Sequence of chain 1.A:
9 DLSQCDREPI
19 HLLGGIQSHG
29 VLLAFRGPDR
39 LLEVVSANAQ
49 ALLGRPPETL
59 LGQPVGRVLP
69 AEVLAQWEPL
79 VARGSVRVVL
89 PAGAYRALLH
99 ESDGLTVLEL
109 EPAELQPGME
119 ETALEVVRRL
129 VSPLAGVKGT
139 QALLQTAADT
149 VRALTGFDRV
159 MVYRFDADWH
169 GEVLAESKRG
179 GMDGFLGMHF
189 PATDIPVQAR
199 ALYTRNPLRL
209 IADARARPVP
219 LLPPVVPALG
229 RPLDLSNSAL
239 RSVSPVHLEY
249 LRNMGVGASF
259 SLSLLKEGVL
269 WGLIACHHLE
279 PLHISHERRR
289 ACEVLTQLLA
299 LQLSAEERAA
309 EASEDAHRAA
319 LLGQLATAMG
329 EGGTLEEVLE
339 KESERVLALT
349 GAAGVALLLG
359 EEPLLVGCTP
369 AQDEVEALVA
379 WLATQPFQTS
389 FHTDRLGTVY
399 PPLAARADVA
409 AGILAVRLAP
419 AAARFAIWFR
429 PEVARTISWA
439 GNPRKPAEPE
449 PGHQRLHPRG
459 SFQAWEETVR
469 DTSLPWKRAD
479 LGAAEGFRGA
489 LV

The small molecule below binds the protein below.
Small molecule (SMILES): C=CC1=C(C)C(Cc2[nH]c(Cc3[nH]c(CC4=C(CC)[C@H](C)C(=O)N4)c(C)c3CCC(=O)O)c(CCC(=O)O)c2C)=NC1=O

Binding-site contacts:
Ligand atom C4D contacts residue ASP192 of chain 1.A at 3.5 Å.
Ligand atom CBB contacts residue MET159 of chain 1.A at 3.2 Å (hydrophobic).
Ligand atom CGA contacts residue SER259 of chain 1.A at 3.1 Å.
Ligand atom C1C contacts residue THR191 of chain 1.A at 3.3 Å.
Ligand atom CMD contacts residue SER242 of chain 1.A at 2.9 Å.
Ligand atom ND contacts residue ASP192 of chain 1.A at 2.9 Å (salt-bridge).
Ligand atom C1A contacts residue HIS245 of chain 1.A at 3.3 Å.
Ligand atom CBC contacts residue CYS13 of chain 1.A at 1.9 Å (hydrophobic).
Ligand atom CHA contacts residue HIS245 of chain 1.A at 2.8 Å.
Ligand atom CAC contacts residue CYS13 of chain 1.A at 2.9 Å (hydrophobic).
Ligand atom O1A contacts residue HIS245 of chain 1.A at 2.6 Å (h-bond).
Ligand atom CGD contacts residue TYR201 of chain 1.A at 3.5 Å (hydrophobic).
Ligand atom OB contacts residue ALA273 of chain 1.A at 3.2 Å.
Ligand atom CMD contacts residue ILE18 of chain 1.A at 3.5 Å (hydrophobic).
Ligand atom O1D contacts residue ILE18 of chain 1.A at 3.5 Å.
Ligand atom C4D contacts residue HIS245 of chain 1.A at 3.4 Å.
Ligand atom C2C contacts residue THR191 of chain 1.A at 3.4 Å.
Ligand atom CGD contacts residue ILE18 of chain 1.A at 3.6 Å (hydrophobic).
Ligand atom CAD contacts residue TYR201 of chain 1.A at 3.4 Å (hydrophobic).
Ligand atom NC contacts residue ASP192 of chain 1.A at 3.1 Å (salt-bridge).
Ligand atom C2D contacts residue SER242 of chain 1.A at 3.2 Å.
Ligand atom CGD contacts residue ARG239 of chain 1.A at 3.4 Å.
Ligand atom CBB contacts residue HIS275 of chain 1.A at 3.6 Å.
Ligand atom OC contacts residue THR191 of chain 1.A at 3.1 Å (h-bond).
Ligand atom O2D contacts residue ARG239 of chain 1.A at 2.6 Å (salt-bridge).
Ligand atom O1D contacts residue TYR201 of chain 1.A at 2.9 Å (h-bond).
Ligand atom C1D contacts residue ASP192 of chain 1.A at 3.6 Å.
Ligand atom CBA contacts residue SER259 of chain 1.A at 3.3 Å.
Ligand atom ND contacts residue HIS245 of chain 1.A at 3.6 Å.
Ligand atom CGA contacts residue HIS245 of chain 1.A at 3.6 Å.
Ligand atom O2D contacts residue VAL241 of chain 1.A at 3.1 Å.
Ligand atom CMD contacts residue GLN196 of chain 1.A at 3.2 Å.
Ligand atom CMB contacts residue TYR248 of chain 1.A at 2.6 Å (hydrophobic).
Ligand atom CGA contacts residue SER257 of chain 1.A at 3.2 Å.
Ligand atom O2A contacts residue SER259 of chain 1.A at 3.1 Å (h-bond).
Ligand atom CHB contacts residue TYR161 of chain 1.A at 3.4 Å (hydrophobic).
Ligand atom CAA contacts residue TYR201 of chain 1.A at 3.2 Å (hydrophobic).
Ligand atom NB contacts residue TYR161 of chain 1.A at 3.4 Å.
Ligand atom C1B contacts residue TYR161 of chain 1.A at 3.5 Å (hydrophobic).
Ligand atom O1A contacts residue SER257 of chain 1.A at 2.6 Å (h-bond).